A small-molecule ligand and the protein it binds are described below.
Small molecule (SMILES): CC(=O)N[C@@H]1[C@@H](O)[C@H](O)[C@@H](CO)O[C@H]1O

Sequence of chain 1.A:
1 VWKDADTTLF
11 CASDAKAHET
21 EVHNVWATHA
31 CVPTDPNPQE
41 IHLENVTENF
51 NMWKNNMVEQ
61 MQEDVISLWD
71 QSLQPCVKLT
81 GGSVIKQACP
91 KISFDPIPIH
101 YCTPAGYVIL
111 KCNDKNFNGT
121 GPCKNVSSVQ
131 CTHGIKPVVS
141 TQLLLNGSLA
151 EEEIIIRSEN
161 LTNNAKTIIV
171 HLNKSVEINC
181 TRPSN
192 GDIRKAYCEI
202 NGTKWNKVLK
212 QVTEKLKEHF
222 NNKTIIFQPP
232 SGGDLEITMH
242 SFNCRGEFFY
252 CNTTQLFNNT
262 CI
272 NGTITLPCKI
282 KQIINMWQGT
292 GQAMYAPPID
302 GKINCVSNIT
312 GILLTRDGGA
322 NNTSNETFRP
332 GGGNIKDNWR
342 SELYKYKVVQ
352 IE

Binding-site contacts:
Ligand atom C7 contacts residue GLN256 of chain 1.A at 3.7 Å.
Ligand atom O6 contacts residue THR261 of chain 1.A at 3.7 Å.
Ligand atom O5 contacts residue THR261 of chain 1.A at 2.5 Å (h-bond).
Ligand atom C2 contacts residue ASN259 of chain 1.A at 2.3 Å.
Ligand atom C8 contacts residue ASN259 of chain 1.A at 3.9 Å.
Ligand atom C6 contacts residue THR261 of chain 1.A at 3.4 Å.
Ligand atom C5 contacts residue THR261 of chain 1.A at 3.5 Å.
Ligand atom O7 contacts residue GLN256 of chain 1.A at 3.3 Å.
Ligand atom C1 contacts residue THR261 of chain 1.A at 3.4 Å.
Ligand atom N2 contacts residue ASN259 of chain 1.A at 2.8 Å (h-bond).
Ligand atom C5 contacts residue ASN259 of chain 1.A at 3.6 Å.
Ligand atom C1 contacts residue ASN259 of chain 1.A at 1.4 Å.
Ligand atom C7 contacts residue ASN259 of chain 1.A at 3.7 Å.
Ligand atom C3 contacts residue ASN259 of chain 1.A at 3.7 Å.
Ligand atom O5 contacts residue ASN259 of chain 1.A at 2.4 Å (h-bond).
Ligand atom C8 contacts residue GLN256 of chain 1.A at 3.6 Å.
Ligand atom C4 contacts residue ASN259 of chain 1.A at 4.2 Å.